Sequence of chain 1.A:
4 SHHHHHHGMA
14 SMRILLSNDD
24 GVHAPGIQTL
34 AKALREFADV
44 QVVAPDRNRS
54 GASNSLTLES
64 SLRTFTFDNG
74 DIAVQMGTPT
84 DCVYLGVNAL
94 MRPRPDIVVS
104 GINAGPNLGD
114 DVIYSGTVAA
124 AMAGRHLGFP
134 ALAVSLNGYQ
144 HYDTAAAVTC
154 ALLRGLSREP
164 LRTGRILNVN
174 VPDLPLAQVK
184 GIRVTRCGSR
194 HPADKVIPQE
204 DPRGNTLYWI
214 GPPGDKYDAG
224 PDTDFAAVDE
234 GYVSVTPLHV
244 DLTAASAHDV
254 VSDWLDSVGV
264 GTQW

Sequence of chain 1.B:
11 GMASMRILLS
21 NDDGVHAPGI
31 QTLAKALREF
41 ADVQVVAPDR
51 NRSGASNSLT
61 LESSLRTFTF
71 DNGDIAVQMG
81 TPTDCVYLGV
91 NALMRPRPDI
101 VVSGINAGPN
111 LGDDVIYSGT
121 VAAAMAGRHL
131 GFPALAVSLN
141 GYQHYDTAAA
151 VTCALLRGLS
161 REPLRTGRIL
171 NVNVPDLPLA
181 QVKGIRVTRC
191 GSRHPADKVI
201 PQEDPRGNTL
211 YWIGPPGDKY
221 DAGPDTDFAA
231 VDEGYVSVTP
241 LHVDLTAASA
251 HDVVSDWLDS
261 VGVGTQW

Binding-site contacts:
Ligand atom C5 contacts residue GLY214 of chain 1.A at 4.2 Å.
Ligand atom N6 contacts residue ALA196 of chain 1.A at 3.7 Å.
Ligand atom N9 contacts residue GLY214 of chain 1.A at 3.7 Å.
Ligand atom C2 contacts residue TYR117 of chain 1.A at 4.0 Å (hydrophobic).
Ligand atom C6 contacts residue ALA196 of chain 1.A at 4.3 Å (hydrophobic).
Ligand atom C8 contacts residue LEU61 of chain 1.B at 4.3 Å (hydrophobic).
Ligand atom C5 contacts residue ALA196 of chain 1.A at 4.3 Å (hydrophobic).
Ligand atom C5 contacts residue PRO216 of chain 1.A at 4.1 Å (hydrophobic).
Ligand atom C4 contacts residue PRO216 of chain 1.A at 4.2 Å (hydrophobic).
Ligand atom C8 contacts residue PRO215 of chain 1.A at 3.5 Å (hydrophobic).
Ligand atom C8 contacts residue GLY214 of chain 1.A at 2.4 Å.
Ligand atom N7 contacts residue ALA196 of chain 1.A at 3.9 Å.
Ligand atom N1 contacts residue ASP114 of chain 1.A at 4.2 Å.
Ligand atom C5 contacts residue LEU59 of chain 1.B at 4.2 Å (hydrophobic).
Ligand atom N1 contacts residue LEU59 of chain 1.B at 4.4 Å.
Ligand atom N9 contacts residue PRO216 of chain 1.A at 3.8 Å.
Ligand atom N9 contacts residue LEU61 of chain 1.B at 4.2 Å.
Ligand atom N7 contacts residue PRO216 of chain 1.A at 3.9 Å.
Ligand atom N7 contacts residue GLY214 of chain 1.A at 2.9 Å (h-bond).
Ligand atom N9 contacts residue PRO215 of chain 1.A at 4.2 Å.
Ligand atom N7 contacts residue ILE213 of chain 1.A at 3.6 Å.
Ligand atom N3 contacts residue ASP114 of chain 1.A at 4.2 Å.
Ligand atom C6 contacts residue LEU59 of chain 1.B at 4.1 Å (hydrophobic).
Ligand atom N1 contacts residue TYR117 of chain 1.A at 4.0 Å.
Ligand atom N6 contacts residue TYR87 of chain 1.B at 4.0 Å.
Ligand atom C8 contacts residue PRO216 of chain 1.A at 3.6 Å (hydrophobic).
Ligand atom N7 contacts residue PRO215 of chain 1.A at 3.8 Å.
Ligand atom C8 contacts residue ILE213 of chain 1.A at 3.9 Å (hydrophobic).
Ligand atom C2 contacts residue ASP114 of chain 1.A at 3.7 Å.
Ligand atom N3 contacts residue PRO216 of chain 1.A at 4.4 Å.
Ligand atom N6 contacts residue LEU59 of chain 1.B at 4.5 Å.

A protein and the small-molecule ligand that binds it are described below.
Small molecule (SMILES): Nc1ncnc2[nH]cnc12